Binding-site contacts:
Ligand atom C10 contacts residue PHE90 of chain 1.C at 3.5 Å (hydrophobic).
Ligand atom C14 contacts residue PHE90 of chain 1.C at 3.9 Å (hydrophobic).
Ligand atom C11 contacts residue PHE90 of chain 1.C at 4.0 Å (hydrophobic).
Ligand atom C17 contacts residue PHE29 of chain 1.C at 3.6 Å (hydrophobic).
Ligand atom C10 contacts residue VAL33 of chain 1.C at 3.9 Å (hydrophobic).
Ligand atom C8 contacts residue VAL38 of chain 1.C at 3.6 Å (hydrophobic).
Ligand atom C11 contacts residue VAL33 of chain 1.C at 3.8 Å (hydrophobic).
Ligand atom N2 contacts residue ILE28 of chain 1.C at 3.8 Å.
Ligand atom C13 contacts residue VAL33 of chain 1.C at 4.0 Å (hydrophobic).
Ligand atom C3 contacts residue PHE90 of chain 1.C at 3.8 Å (hydrophobic).
Ligand atom C17 contacts residue ILE28 of chain 1.C at 3.5 Å (hydrophobic).
Ligand atom C12 contacts residue VAL33 of chain 1.C at 3.9 Å (hydrophobic).
Ligand atom C12 contacts residue PHE90 of chain 1.C at 3.8 Å (hydrophobic).
Ligand atom C13 contacts residue PHE90 of chain 1.C at 4.0 Å (hydrophobic).
Ligand atom C8 contacts residue PRO34 of chain 1.C at 3.8 Å (hydrophobic).
Ligand atom N contacts residue PRO34 of chain 1.C at 3.5 Å.
Ligand atom N1 contacts residue VAL33 of chain 1.C at 3.7 Å.
Ligand atom C9 contacts residue PHE90 of chain 1.C at 3.7 Å (hydrophobic).
Ligand atom C9 contacts residue VAL33 of chain 1.C at 4.0 Å (hydrophobic).
Ligand atom N2 contacts residue ILE89 of chain 1.C at 4.0 Å.
Ligand atom C14 contacts residue ILE28 of chain 1.C at 3.7 Å (hydrophobic).
Ligand atom C7 contacts residue PRO34 of chain 1.C at 3.5 Å (hydrophobic).
Ligand atom C12 contacts residue ASN84 of chain 1.C at 3.9 Å.
Ligand atom O2 contacts residue GLU37 of chain 1.C at 4.0 Å.
Ligand atom C4 contacts residue PHE90 of chain 1.C at 3.7 Å (hydrophobic).
Ligand atom C11 contacts residue ASN84 of chain 1.C at 3.5 Å.
Ligand atom C18 contacts residue ILE28 of chain 1.C at 4.0 Å (hydrophobic).
Ligand atom C13 contacts residue ILE28 of chain 1.C at 4.1 Å (hydrophobic).
Ligand atom C contacts residue ASN27 of chain 1.C at 3.9 Å.
Ligand atom O3 contacts residue CYS80 of chain 1.C at 3.9 Å.
Ligand atom C5 contacts residue PHE90 of chain 1.C at 3.9 Å (hydrophobic).
Ligand atom C16 contacts residue PRO34 of chain 1.C at 3.8 Å (hydrophobic).
Ligand atom C11 contacts residue TYR83 of chain 1.C at 3.7 Å (hydrophobic).
Ligand atom C15 contacts residue PHE90 of chain 1.C at 3.6 Å (hydrophobic).
Ligand atom C16 contacts residue PHE90 of chain 1.C at 3.8 Å (hydrophobic).
Ligand atom N contacts residue GLU37 of chain 1.C at 3.7 Å.
Ligand atom C8 contacts residue GLU37 of chain 1.C at 3.7 Å.
Ligand atom N1 contacts residue PHE90 of chain 1.C at 3.6 Å.
Ligand atom C9 contacts residue VAL38 of chain 1.C at 3.3 Å (hydrophobic).
Ligand atom O3 contacts residue ASN84 of chain 1.C at 3.0 Å (h-bond).

Sequence of chain 1.C:
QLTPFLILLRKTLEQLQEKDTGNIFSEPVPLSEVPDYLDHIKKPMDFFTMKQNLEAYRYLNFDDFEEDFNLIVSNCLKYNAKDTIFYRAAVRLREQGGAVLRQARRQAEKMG

The protein below binds the small molecule below.
Small molecule (SMILES): COc1cc(C#N)ccc1S(=O)(=O)Nc1ccc2c(c1)cc(C)c(=O)n2C